The protein below binds the small molecule below.
Small molecule (SMILES): CC(=O)N[C@H]1[C@H](O[C@H]2[C@H](O)[C@@H](NC(C)=O)CO[C@@H]2CO)O[C@H](CO)[C@@H](O)[C@@H]1O

Sequence of chain 1.B:
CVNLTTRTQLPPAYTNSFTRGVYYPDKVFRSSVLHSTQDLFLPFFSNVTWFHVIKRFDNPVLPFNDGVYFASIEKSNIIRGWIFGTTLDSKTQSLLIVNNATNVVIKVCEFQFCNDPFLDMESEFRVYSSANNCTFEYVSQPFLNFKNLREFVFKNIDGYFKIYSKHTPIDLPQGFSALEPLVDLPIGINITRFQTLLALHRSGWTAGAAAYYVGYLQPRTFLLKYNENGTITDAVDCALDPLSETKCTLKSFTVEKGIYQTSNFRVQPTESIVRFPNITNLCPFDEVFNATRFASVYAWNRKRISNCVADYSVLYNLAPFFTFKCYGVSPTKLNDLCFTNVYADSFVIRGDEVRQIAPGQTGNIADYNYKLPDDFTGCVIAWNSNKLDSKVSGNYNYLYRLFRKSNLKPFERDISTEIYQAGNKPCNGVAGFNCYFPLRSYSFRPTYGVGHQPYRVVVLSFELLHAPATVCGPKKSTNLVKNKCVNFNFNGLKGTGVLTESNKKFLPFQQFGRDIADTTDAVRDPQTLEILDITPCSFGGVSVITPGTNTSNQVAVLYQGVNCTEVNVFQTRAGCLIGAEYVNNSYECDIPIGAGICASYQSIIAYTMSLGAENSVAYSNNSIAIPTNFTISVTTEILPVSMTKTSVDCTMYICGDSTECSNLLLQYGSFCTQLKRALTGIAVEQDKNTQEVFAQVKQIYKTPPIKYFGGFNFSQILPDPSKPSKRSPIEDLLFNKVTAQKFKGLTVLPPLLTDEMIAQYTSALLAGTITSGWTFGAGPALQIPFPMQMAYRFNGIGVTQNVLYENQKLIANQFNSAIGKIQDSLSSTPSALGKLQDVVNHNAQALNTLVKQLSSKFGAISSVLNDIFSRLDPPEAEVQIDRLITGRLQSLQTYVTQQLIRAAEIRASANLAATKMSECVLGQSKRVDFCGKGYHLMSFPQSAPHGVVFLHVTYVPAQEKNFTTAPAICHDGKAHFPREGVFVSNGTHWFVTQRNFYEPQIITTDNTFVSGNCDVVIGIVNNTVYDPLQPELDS

Binding-site contacts:
Ligand atom C8 contacts residue LYS1070 of chain 1.B at 4.2 Å.
Ligand atom C7 contacts residue ASN1071 of chain 1.B at 3.9 Å.
Ligand atom C3 contacts residue ASN1071 of chain 1.B at 3.8 Å.
Ligand atom C7 contacts residue ALA703 of chain 1.B at 3.6 Å (hydrophobic).
Ligand atom N2 contacts residue ASN1071 of chain 1.B at 2.9 Å (h-bond).
Ligand atom O7 contacts residue ASN1071 of chain 1.B at 4.4 Å.
Ligand atom C2 contacts residue ASN1071 of chain 1.B at 2.4 Å.
Ligand atom O4 contacts residue ALA703 of chain 1.B at 4.0 Å.
Ligand atom C4 contacts residue ASN1071 of chain 1.B at 4.2 Å.
Ligand atom C8 contacts residue ALA703 of chain 1.B at 3.8 Å (hydrophobic).
Ligand atom C5 contacts residue ASN1071 of chain 1.B at 3.7 Å.
Ligand atom O7 contacts residue ALA703 of chain 1.B at 3.7 Å.
Ligand atom O5 contacts residue ASN1071 of chain 1.B at 2.4 Å (h-bond).
Ligand atom C8 contacts residue GLU1069 of chain 1.B at 3.4 Å.
Ligand atom N2 contacts residue ALA703 of chain 1.B at 3.9 Å.
Ligand atom C1 contacts residue ASN1071 of chain 1.B at 1.4 Å.